Binding-site contacts:
Ligand atom C7 contacts residue ASN21 of chain 2.A at 3.4 Å.
Ligand atom C4 contacts residue ASN21 of chain 2.A at 4.3 Å.
Ligand atom O7 contacts residue ASN21 of chain 2.A at 4.5 Å.
Ligand atom N2 contacts residue ASN21 of chain 2.A at 3.2 Å (h-bond).
Ligand atom O5 contacts residue ASN21 of chain 2.A at 2.3 Å (h-bond).
Ligand atom C1 contacts residue ASN21 of chain 2.A at 1.4 Å.
Ligand atom O7 contacts residue ALA20 of chain 2.A at 3.9 Å.
Ligand atom C2 contacts residue ASN21 of chain 2.A at 2.6 Å.
Ligand atom C7 contacts residue ALA20 of chain 2.A at 4.3 Å (hydrophobic).
Ligand atom C8 contacts residue ASN21 of chain 2.A at 2.9 Å.
Ligand atom C5 contacts residue ASN21 of chain 2.A at 3.6 Å.
Ligand atom C3 contacts residue ASN21 of chain 2.A at 3.9 Å.

The protein below binds the small molecule below.
Small molecule (SMILES): CC(=O)N[C@@H]1[C@@H](O)[C@H](O)[C@@H](CO)O[C@H]1O

Sequence of chain 2.A:
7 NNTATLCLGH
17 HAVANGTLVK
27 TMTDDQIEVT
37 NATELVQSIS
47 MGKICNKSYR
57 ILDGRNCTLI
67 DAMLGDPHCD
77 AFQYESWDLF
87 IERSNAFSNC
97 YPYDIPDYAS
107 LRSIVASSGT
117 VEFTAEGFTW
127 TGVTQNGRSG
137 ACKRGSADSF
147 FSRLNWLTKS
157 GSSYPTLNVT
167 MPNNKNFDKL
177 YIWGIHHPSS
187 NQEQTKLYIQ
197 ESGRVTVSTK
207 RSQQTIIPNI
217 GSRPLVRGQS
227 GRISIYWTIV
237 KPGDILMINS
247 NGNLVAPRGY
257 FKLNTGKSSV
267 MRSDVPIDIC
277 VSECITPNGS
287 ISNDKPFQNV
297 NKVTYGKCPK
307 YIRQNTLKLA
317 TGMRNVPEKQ